Binding-site contacts:
Ligand atom O10 contacts residue PHE89 of chain 1.A at 4.2 Å.
Ligand atom C11 contacts residue PHE89 of chain 1.A at 4.2 Å (hydrophobic).
Ligand atom C12 contacts residue PHE89 of chain 1.A at 3.9 Å (hydrophobic).
Ligand atom C9 contacts residue PHE89 of chain 1.A at 3.4 Å (hydrophobic).
Ligand atom C11 contacts residue ALA143 of chain 1.A at 4.1 Å (hydrophobic).
Ligand atom O1 contacts residue GLU96 of chain 1.A at 4.3 Å.
Ligand atom C6 contacts residue ILE141 of chain 1.A at 4.5 Å (hydrophobic).
Ligand atom C9 contacts residue ALA142 of chain 1.A at 4.1 Å (hydrophobic).
Ligand atom C11 contacts residue ALA142 of chain 1.A at 4.0 Å (hydrophobic).
Ligand atom O7 contacts residue ALA69 of chain 1.A at 4.0 Å.
Ligand atom C8 contacts residue PHE89 of chain 1.A at 3.7 Å (hydrophobic).
Ligand atom C3 contacts residue ALA92 of chain 1.A at 4.3 Å (hydrophobic).
Ligand atom C2 contacts residue GLU96 of chain 1.A at 3.7 Å.
Ligand atom C9 contacts residue ILE141 of chain 1.A at 4.4 Å (hydrophobic).
Ligand atom O1 contacts residue ILE141 of chain 1.A at 4.5 Å.
Ligand atom C12 contacts residue MSE86 of chain 1.A at 3.6 Å.
Ligand atom O10 contacts residue ALA142 of chain 1.A at 4.3 Å.

The small molecule below binds the protein below.
Small molecule (SMILES): CC(C)(C)CC(C)(C)c1ccc(OCCOCCOCCOCCOCCOCCOCCOCCOCCO)cc1

Sequence of chain 1.A:
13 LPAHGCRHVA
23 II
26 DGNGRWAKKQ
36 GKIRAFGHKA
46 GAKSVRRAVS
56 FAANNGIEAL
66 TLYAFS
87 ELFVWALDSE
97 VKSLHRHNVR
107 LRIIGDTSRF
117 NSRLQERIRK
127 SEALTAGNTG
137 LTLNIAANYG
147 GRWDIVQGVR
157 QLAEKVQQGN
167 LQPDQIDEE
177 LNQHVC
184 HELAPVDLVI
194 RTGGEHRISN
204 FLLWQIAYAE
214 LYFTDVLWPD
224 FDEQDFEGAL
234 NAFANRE